Binding-site contacts:
Ligand atom C4 contacts residue TYR152 of chain 1.A at 3.9 Å (hydrophobic).
Ligand atom CM1 contacts residue SER107 of chain 1.A at 3.9 Å.
Ligand atom C31 contacts residue SER175 of chain 1.A at 3.6 Å.
Ligand atom C5B contacts residue LEU106 of chain 1.A at 3.5 Å (hydrophobic).
Ligand atom O1B contacts residue MET221 of chain 1.A at 3.4 Å.
Ligand atom C31 contacts residue VAL176 of chain 1.A at 3.3 Å (hydrophobic).
Ligand atom C4C contacts residue TYR152 of chain 1.A at 3.8 Å (hydrophobic).
Ligand atom C6C contacts residue MET221 of chain 1.A at 3.7 Å (hydrophobic).
Ligand atom C31 contacts residue ALA150 of chain 1.A at 3.5 Å (hydrophobic).
Ligand atom C2C contacts residue VAL188 of chain 1.A at 3.2 Å (hydrophobic).
Ligand atom C5B contacts residue TYR197 of chain 1.A at 3.7 Å (hydrophobic).
Ligand atom C4B contacts residue LEU106 of chain 1.A at 3.7 Å (hydrophobic).
Ligand atom C6B contacts residue TYR197 of chain 1.A at 3.6 Å (hydrophobic).
Ligand atom C2B contacts residue MET221 of chain 1.A at 3.5 Å (hydrophobic).
Ligand atom C5 contacts residue PHE186 of chain 1.A at 3.5 Å (hydrophobic).
Ligand atom O1 contacts residue PHE186 of chain 1.A at 3.5 Å.
Ligand atom N3A contacts residue ASN219 of chain 1.A at 3.0 Å (h-bond).
Ligand atom C31 contacts residue PRO174 of chain 1.A at 3.4 Å (hydrophobic).
Ligand atom N2 contacts residue PHE186 of chain 1.A at 3.7 Å.
Ligand atom C5C contacts residue ILE104 of chain 1.A at 3.8 Å (hydrophobic).
Ligand atom C1B contacts residue MET221 of chain 1.A at 3.8 Å (hydrophobic).
Ligand atom O1 contacts residue TYR152 of chain 1.A at 3.9 Å.
Ligand atom C3C contacts residue TYR128 of chain 1.A at 3.9 Å (hydrophobic).
Ligand atom O1 contacts residue VAL188 of chain 1.A at 3.8 Å.
Ligand atom C3 contacts residue PRO174 of chain 1.A at 3.8 Å (hydrophobic).
Ligand atom C3 contacts residue PHE186 of chain 1.A at 3.8 Å (hydrophobic).
Ligand atom C6B contacts residue LEU106 of chain 1.A at 3.9 Å (hydrophobic).
Ligand atom O1 contacts residue ALA24 of chain 1.C at 3.6 Å.
Ligand atom C7C contacts residue TYR197 of chain 1.A at 3.8 Å (hydrophobic).
Ligand atom O1B contacts residue TYR128 of chain 1.A at 3.9 Å.
Ligand atom C7C contacts residue TYR128 of chain 1.A at 3.6 Å (hydrophobic).
Ligand atom C6C contacts residue VAL191 of chain 1.A at 3.2 Å (hydrophobic).
Ligand atom C5 contacts residue TYR152 of chain 1.A at 3.8 Å (hydrophobic).
Ligand atom C5C contacts residue TYR128 of chain 1.A at 3.5 Å (hydrophobic).
Ligand atom C3B contacts residue MET221 of chain 1.A at 3.8 Å (hydrophobic).
Ligand atom C4 contacts residue PHE186 of chain 1.A at 3.6 Å (hydrophobic).
Ligand atom C4A contacts residue ASN219 of chain 1.A at 3.5 Å.
Ligand atom C3C contacts residue VAL188 of chain 1.A at 3.3 Å (hydrophobic).
Ligand atom N2 contacts residue ALA24 of chain 1.C at 3.4 Å.
Ligand atom C4 contacts residue MET224 of chain 1.A at 3.8 Å (hydrophobic).

This protein binds this small molecule.
Small molecule (SMILES): Cc1cc(CCCCCCCOc2ccc(C3=N[C@@H](C)CO3)cc2)on1

Sequence of chain 1.C:
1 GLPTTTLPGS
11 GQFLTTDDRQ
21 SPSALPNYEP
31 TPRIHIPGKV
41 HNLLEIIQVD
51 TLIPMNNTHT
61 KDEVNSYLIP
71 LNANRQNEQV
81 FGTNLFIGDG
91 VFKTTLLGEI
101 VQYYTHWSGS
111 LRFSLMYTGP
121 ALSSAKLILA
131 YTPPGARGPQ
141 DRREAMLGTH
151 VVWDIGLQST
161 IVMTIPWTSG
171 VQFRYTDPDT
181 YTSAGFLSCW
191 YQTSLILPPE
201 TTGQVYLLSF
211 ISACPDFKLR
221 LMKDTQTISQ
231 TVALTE

Sequence of chain 1.A:
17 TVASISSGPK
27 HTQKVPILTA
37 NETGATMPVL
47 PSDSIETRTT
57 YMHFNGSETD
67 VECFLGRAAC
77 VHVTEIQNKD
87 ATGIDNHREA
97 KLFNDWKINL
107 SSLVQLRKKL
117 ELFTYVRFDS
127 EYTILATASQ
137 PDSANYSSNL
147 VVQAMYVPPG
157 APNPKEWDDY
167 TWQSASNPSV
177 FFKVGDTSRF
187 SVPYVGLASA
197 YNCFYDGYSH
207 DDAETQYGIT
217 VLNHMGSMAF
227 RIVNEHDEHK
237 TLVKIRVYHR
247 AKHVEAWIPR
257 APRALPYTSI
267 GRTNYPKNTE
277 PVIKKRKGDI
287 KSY